The protein below binds the small molecule below.
Small molecule (SMILES): Cc1cn([C@H]2C[C@H](O[P](=O)(O)OC[C@H]3O[C@@H](n4ccc(N)nc4=O)C[C@@H]3O[P](=O)(O)OC[C@H]3O[C@@H](n4cnc5c(=O)[nH]c(N)nc54)C[C@@H]3O[P](=O)(O)OC[C@H]3O[C@@H](n4ccc(N)nc4=O)C[C@@H]3O)[C@@H](CO[P](=O)(O)O[C@H]3C[C@H](n4cnc5c(N)ncnc54)O[C@@H]3CO[P](=O)(O)O[C@H]3C[C@H](n4cnc5c(=O)[nH]c(N)nc54)O[C@@H]3CO[P](=O)(O)O[C@H]3C[C@H](n4ccc(N)nc4=O)O[C@@H]3CO[P](=O)(O)O[C@H]3C[C@H](n4cnc5c(=O)[nH]c(N)nc54)O[C@@H]3CO)O2)c(=O)[nH]c1=O

Binding-site contacts:
Ligand atom O2 contacts residue DG3 of chain 1.B at 2.9 Å (h-bond).
Ligand atom N4 contacts residue DG7 of chain 1.B at 3.0 Å (h-bond).
Ligand atom C4' contacts residue TRP24 of chain 1.C at 3.4 Å (hydrophobic).
Ligand atom C4' contacts residue ARG42 of chain 1.C at 3.3 Å.
Ligand atom N1 contacts residue DC8 of chain 1.B at 2.9 Å (h-bond).
Ligand atom O4' contacts residue ARG42 of chain 1.C at 3.0 Å.
Ligand atom N1 contacts residue DC2 of chain 1.B at 2.9 Å (h-bond).
Ligand atom O6 contacts residue DC8 of chain 1.B at 2.9 Å (h-bond).
Ligand atom N2 contacts residue DG3 of chain 1.B at 3.2 Å.
Ligand atom O6 contacts residue DG7 of chain 1.B at 3.3 Å (h-bond).
Ligand atom N3 contacts residue TRP24 of chain 1.C at 3.0 Å (h-bond).
Ligand atom N2 contacts residue DC8 of chain 1.B at 2.7 Å (h-bond).
Ligand atom N4 contacts residue DC6 of chain 1.B at 3.1 Å (h-bond).
Ligand atom O2 contacts residue ARG42 of chain 1.C at 3.0 Å (salt-bridge).
Ligand atom O2 contacts residue ARG42 of chain 1.C at 3.0 Å (salt-bridge).
Ligand atom O4 contacts residue DA4 of chain 1.B at 2.8 Å (h-bond).
Ligand atom O4' contacts residue VAL26 of chain 1.C at 3.5 Å.
Ligand atom C2 contacts residue DT5 of chain 1.B at 3.3 Å.
Ligand atom O4' contacts residue TRP24 of chain 1.C at 3.2 Å.
Ligand atom N2 contacts residue SER31 of chain 1.C at 3.0 Å (h-bond).
Ligand atom N3 contacts residue DG3 of chain 1.B at 2.9 Å (h-bond).
Ligand atom N4 contacts residue DG1 of chain 1.B at 2.9 Å (h-bond).
Ligand atom N4 contacts residue DG3 of chain 1.B at 2.8 Å (h-bond).
Ligand atom O6 contacts residue DC2 of chain 1.B at 2.9 Å (h-bond).
Ligand atom N6 contacts residue DT5 of chain 1.B at 3.1 Å (h-bond).
Ligand atom N2 contacts residue DC6 of chain 1.B at 2.8 Å (h-bond).
Ligand atom N3 contacts residue DA4 of chain 1.B at 2.7 Å (h-bond).
Ligand atom O6 contacts residue DC6 of chain 1.B at 2.9 Å (h-bond).
Ligand atom O2 contacts residue VAL26 of chain 1.C at 3.3 Å.
Ligand atom O2 contacts residue DG7 of chain 1.B at 2.9 Å (h-bond).
Ligand atom N1 contacts residue DC6 of chain 1.B at 2.9 Å (h-bond).
Ligand atom N2 contacts residue DC2 of chain 1.B at 2.9 Å (h-bond).
Ligand atom N3 contacts residue VAL26 of chain 1.C at 3.4 Å.
Ligand atom N3 contacts residue DG1 of chain 1.B at 2.8 Å (h-bond).
Ligand atom O4 contacts residue DG3 of chain 1.B at 3.4 Å (h-bond).
Ligand atom O2 contacts residue DG1 of chain 1.B at 2.6 Å (h-bond).
Ligand atom N1 contacts residue DT5 of chain 1.B at 2.8 Å (h-bond).
Ligand atom OP1 contacts residue LYS22 of chain 1.C at 3.0 Å.
Ligand atom N6 contacts residue DA4 of chain 1.B at 3.2 Å (h-bond).
Ligand atom N3 contacts residue DG7 of chain 1.B at 3.0 Å (h-bond).

Sequence of chain 1.C:
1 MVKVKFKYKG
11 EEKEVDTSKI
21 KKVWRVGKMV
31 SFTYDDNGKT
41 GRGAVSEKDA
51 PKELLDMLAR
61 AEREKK